Binding-site contacts:
Ligand atom C6 contacts residue ASN331 of chain 1.H at 4.4 Å.
Ligand atom O5 contacts residue ASN331 of chain 1.H at 2.5 Å (h-bond).
Ligand atom C3 contacts residue GLN580 of chain 1.H at 4.1 Å.
Ligand atom C8 contacts residue ASN331 of chain 1.H at 3.5 Å.
Ligand atom C7 contacts residue ASN331 of chain 1.H at 3.3 Å.
Ligand atom O5 contacts residue ILE332 of chain 1.H at 4.1 Å.
Ligand atom C6 contacts residue GLN580 of chain 1.H at 3.8 Å.
Ligand atom C5 contacts residue ASN331 of chain 1.H at 3.7 Å.
Ligand atom C1 contacts residue GLN580 of chain 1.H at 3.1 Å.
Ligand atom C1 contacts residue ASN331 of chain 1.H at 1.4 Å.
Ligand atom C8 contacts residue GLN580 of chain 1.H at 3.5 Å.
Ligand atom O7 contacts residue GLN580 of chain 1.H at 4.3 Å.
Ligand atom C5 contacts residue ILE332 of chain 1.H at 4.0 Å (hydrophobic).
Ligand atom C7 contacts residue GLN580 of chain 1.H at 4.1 Å.
Ligand atom C2 contacts residue GLN580 of chain 1.H at 3.3 Å.
Ligand atom O6 contacts residue ASN331 of chain 1.H at 4.4 Å.
Ligand atom O7 contacts residue ASN331 of chain 1.H at 4.1 Å.
Ligand atom C3 contacts residue ASN331 of chain 1.H at 3.8 Å.
Ligand atom C6 contacts residue LEU582 of chain 1.H at 4.0 Å (hydrophobic).
Ligand atom O6 contacts residue ILE332 of chain 1.H at 4.2 Å.
Ligand atom N2 contacts residue GLN580 of chain 1.H at 4.5 Å.
Ligand atom C2 contacts residue ASN331 of chain 1.H at 2.5 Å.
Ligand atom C5 contacts residue GLN580 of chain 1.H at 3.5 Å.
Ligand atom C4 contacts residue ASN331 of chain 1.H at 4.3 Å.
Ligand atom C4 contacts residue GLN580 of chain 1.H at 3.7 Å.
Ligand atom N2 contacts residue ASN331 of chain 1.H at 2.7 Å (h-bond).
Ligand atom C1 contacts residue ILE332 of chain 1.H at 4.0 Å (hydrophobic).
Ligand atom O5 contacts residue GLN580 of chain 1.H at 2.6 Å (h-bond).

Sequence of chain 1.H:
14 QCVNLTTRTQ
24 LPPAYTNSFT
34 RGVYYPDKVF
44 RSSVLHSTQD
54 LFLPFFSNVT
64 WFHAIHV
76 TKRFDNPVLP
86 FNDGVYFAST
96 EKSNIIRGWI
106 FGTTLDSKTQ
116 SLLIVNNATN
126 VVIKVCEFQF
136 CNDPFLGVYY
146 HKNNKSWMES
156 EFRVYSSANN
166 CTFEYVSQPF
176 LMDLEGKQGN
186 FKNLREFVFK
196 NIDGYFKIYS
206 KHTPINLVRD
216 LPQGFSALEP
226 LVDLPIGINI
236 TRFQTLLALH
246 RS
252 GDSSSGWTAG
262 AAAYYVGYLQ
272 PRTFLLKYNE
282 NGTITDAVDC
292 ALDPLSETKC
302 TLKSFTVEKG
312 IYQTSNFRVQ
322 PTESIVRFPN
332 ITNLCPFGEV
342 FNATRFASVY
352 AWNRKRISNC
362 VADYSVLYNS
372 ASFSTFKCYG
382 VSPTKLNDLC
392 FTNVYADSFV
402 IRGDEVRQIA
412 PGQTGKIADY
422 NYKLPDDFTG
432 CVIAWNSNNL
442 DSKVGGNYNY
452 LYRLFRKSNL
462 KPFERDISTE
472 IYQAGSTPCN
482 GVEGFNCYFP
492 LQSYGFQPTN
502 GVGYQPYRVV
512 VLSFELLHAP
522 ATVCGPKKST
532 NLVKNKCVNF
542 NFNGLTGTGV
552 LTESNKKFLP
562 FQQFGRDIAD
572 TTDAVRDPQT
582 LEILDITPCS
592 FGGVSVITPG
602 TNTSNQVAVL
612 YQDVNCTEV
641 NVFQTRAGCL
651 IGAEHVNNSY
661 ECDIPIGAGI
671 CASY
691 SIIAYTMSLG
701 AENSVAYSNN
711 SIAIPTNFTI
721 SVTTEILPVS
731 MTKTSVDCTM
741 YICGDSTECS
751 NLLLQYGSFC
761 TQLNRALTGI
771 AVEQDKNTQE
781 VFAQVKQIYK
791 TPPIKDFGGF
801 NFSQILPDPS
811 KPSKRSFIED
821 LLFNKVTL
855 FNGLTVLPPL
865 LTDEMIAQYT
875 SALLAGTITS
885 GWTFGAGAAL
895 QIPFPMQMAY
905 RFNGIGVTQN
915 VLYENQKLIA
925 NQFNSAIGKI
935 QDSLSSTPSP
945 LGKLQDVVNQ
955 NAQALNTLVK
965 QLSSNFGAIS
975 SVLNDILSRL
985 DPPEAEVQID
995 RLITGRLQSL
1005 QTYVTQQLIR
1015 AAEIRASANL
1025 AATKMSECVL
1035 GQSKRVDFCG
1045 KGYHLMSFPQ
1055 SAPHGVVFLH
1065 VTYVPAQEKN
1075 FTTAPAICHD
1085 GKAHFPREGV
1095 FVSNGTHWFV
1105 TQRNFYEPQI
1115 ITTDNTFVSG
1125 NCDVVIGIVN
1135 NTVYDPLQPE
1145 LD

This protein binds this small molecule.
Small molecule (SMILES): CC(=O)N[C@@H]1[C@@H](O)[C@H](O)[C@@H](CO)O[C@H]1O